Binding-site contacts:
Ligand atom C3 contacts residue ASN287 of chain 1.A at 3.8 Å.
Ligand atom O5 contacts residue ASN287 of chain 1.A at 2.4 Å (h-bond).
Ligand atom N2 contacts residue ASN287 of chain 1.A at 2.9 Å (h-bond).
Ligand atom C4 contacts residue ASN287 of chain 1.A at 4.3 Å.
Ligand atom C1 contacts residue ASN287 of chain 1.A at 1.4 Å.
Ligand atom C8 contacts residue ASP276 of chain 1.A at 3.5 Å.
Ligand atom C2 contacts residue ASN287 of chain 1.A at 2.5 Å.
Ligand atom C5 contacts residue ASN287 of chain 1.A at 3.7 Å.
Ligand atom O7 contacts residue ASN287 of chain 1.A at 3.3 Å (h-bond).
Ligand atom C7 contacts residue ASN287 of chain 1.A at 3.4 Å.

The protein below binds the small molecule below.
Small molecule (SMILES): CC(=O)N[C@H]1[C@H](O[C@H]2[C@H](O)[C@@H](NC(C)=O)CO[C@@H]2CO)O[C@H](CO)[C@@H](O)[C@@H]1O

Sequence of chain 1.A:
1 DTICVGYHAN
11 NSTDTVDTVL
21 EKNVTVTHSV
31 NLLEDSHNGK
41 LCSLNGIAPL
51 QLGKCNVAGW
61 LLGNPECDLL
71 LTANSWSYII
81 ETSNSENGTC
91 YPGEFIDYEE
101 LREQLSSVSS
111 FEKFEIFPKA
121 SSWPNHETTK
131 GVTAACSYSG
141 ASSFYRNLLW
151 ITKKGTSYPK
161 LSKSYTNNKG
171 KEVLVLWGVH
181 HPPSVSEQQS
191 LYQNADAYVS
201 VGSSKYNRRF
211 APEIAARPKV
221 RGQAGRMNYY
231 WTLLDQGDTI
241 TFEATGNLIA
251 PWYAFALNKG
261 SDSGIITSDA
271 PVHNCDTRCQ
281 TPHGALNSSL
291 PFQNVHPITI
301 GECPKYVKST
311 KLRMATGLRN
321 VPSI